Sequence of chain 1.A:
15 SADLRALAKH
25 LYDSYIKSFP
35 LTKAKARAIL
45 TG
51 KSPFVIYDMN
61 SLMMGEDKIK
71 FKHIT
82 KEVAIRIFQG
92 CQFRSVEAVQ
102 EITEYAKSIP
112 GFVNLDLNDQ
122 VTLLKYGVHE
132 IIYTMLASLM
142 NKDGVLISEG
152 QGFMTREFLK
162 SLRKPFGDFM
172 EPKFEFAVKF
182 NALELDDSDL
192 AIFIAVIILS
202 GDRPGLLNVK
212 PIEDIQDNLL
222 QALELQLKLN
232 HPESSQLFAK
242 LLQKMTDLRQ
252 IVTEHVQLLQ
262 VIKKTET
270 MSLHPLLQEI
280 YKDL

Binding-site contacts:
Ligand atom CL2 contacts residue GLY91 of chain 1.A at 3.6 Å.
Ligand atom CL1 contacts residue ILE88 of chain 1.A at 3.6 Å.
Ligand atom N3 contacts residue ARG95 of chain 1.A at 3.8 Å.
Ligand atom C17 contacts residue LEU140 of chain 1.A at 3.7 Å (hydrophobic).
Ligand atom C25 contacts residue TYR280 of chain 1.A at 3.1 Å (hydrophobic).
Ligand atom C23 contacts residue PHE89 of chain 1.A at 3.5 Å (hydrophobic).
Ligand atom C4 contacts residue TYR134 of chain 1.A at 3.8 Å (hydrophobic).
Ligand atom C12 contacts residue ILE148 of chain 1.A at 3.8 Å (hydrophobic).
Ligand atom C13 contacts residue CYS92 of chain 1.A at 3.5 Å (hydrophobic).
Ligand atom C14 contacts residue ILE148 of chain 1.A at 3.8 Å (hydrophobic).
Ligand atom C12 contacts residue CYS92 of chain 1.A at 3.5 Å (hydrophobic).
Ligand atom C6 contacts residue MET171 of chain 1.A at 3.7 Å (hydrophobic).
Ligand atom O1 contacts residue HIS256 of chain 1.A at 3.6 Å.
Ligand atom N2 contacts residue LEU137 of chain 1.A at 3.3 Å.
Ligand atom C17 contacts residue LEU137 of chain 1.A at 3.8 Å (hydrophobic).
Ligand atom C25 contacts residue HIS256 of chain 1.A at 3.6 Å.
Ligand atom C16 contacts residue LEU137 of chain 1.A at 3.4 Å (hydrophobic).
Ligand atom C1 contacts residue HIS130 of chain 1.A at 3.4 Å.
Ligand atom C2 contacts residue SER96 of chain 1.A at 3.3 Å.
Ligand atom C19 contacts residue SER96 of chain 1.A at 3.4 Å.
Ligand atom C7 contacts residue MET171 of chain 1.A at 3.5 Å (hydrophobic).
Ligand atom C1 contacts residue ILE133 of chain 1.A at 3.6 Å (hydrophobic).
Ligand atom C3 contacts residue SER96 of chain 1.A at 3.4 Å.
Ligand atom C24 contacts residue LEU272 of chain 1.A at 3.7 Å (hydrophobic).
Ligand atom C7 contacts residue CYS92 of chain 1.A at 3.7 Å (hydrophobic).
Ligand atom C13 contacts residue ILE148 of chain 1.A at 3.7 Å (hydrophobic).
Ligand atom C17 contacts residue ARG95 of chain 1.A at 3.8 Å.
Ligand atom C8 contacts residue LEU137 of chain 1.A at 3.8 Å (hydrophobic).
Ligand atom O1 contacts residue TYR134 of chain 1.A at 3.0 Å (h-bond).
Ligand atom C22 contacts residue GLN93 of chain 1.A at 3.7 Å.
Ligand atom O1 contacts residue PHE170 of chain 1.A at 3.6 Å.
Ligand atom C9 contacts residue LEU137 of chain 1.A at 3.5 Å (hydrophobic).
Ligand atom C22 contacts residue PHE89 of chain 1.A at 3.7 Å (hydrophobic).
Ligand atom C6 contacts residue CYS92 of chain 1.A at 3.7 Å (hydrophobic).
Ligand atom C2 contacts residue TYR280 of chain 1.A at 3.6 Å (hydrophobic).
Ligand atom N1 contacts residue SER96 of chain 1.A at 2.8 Å (h-bond).
Ligand atom C22 contacts residue PHE170 of chain 1.A at 3.5 Å (hydrophobic).
Ligand atom C4 contacts residue SER96 of chain 1.A at 3.8 Å.
Ligand atom C11 contacts residue CYS92 of chain 1.A at 3.8 Å (hydrophobic).
Ligand atom C21 contacts residue PHE170 of chain 1.A at 3.5 Å (hydrophobic).

This small molecule binds to this protein.
Small molecule (SMILES): CC[C@@H](NC(=O)c1ccc2c(c1)nc(C)n2Cc1ccc(Cl)c(Cl)c1)c1ccccc1